Sequence of chain 1.A:
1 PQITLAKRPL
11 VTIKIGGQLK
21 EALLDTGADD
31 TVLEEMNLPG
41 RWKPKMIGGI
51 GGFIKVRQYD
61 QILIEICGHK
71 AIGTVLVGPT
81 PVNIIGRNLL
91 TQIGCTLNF

This small molecule binds to this protein.
Small molecule (SMILES): O=C(O)c1ccc2ccccc2c1Br

Binding-site contacts:
Ligand atom O13 contacts residue GLU65 of chain 1.A at 4.0 Å.
Ligand atom BR1 contacts residue ILE64 of chain 1.A at 4.3 Å.
Ligand atom C3 contacts residue GLU65 of chain 1.A at 4.4 Å.
Ligand atom C3 contacts residue LEU63 of chain 1.A at 4.2 Å (hydrophobic).
Ligand atom C7 contacts residue LYS70 of chain 1.A at 3.8 Å.
Ligand atom C2 contacts residue GLU65 of chain 1.A at 3.9 Å.
Ligand atom C4 contacts residue LEU63 of chain 1.A at 3.6 Å (hydrophobic).
Ligand atom C5 contacts residue ALA71 of chain 1.A at 3.8 Å (hydrophobic).
Ligand atom C8 contacts residue LEU63 of chain 1.A at 4.4 Å (hydrophobic).
Ligand atom BR1 contacts residue LEU63 of chain 1.A at 4.2 Å.
Ligand atom C5 contacts residue ILE64 of chain 1.A at 3.7 Å (hydrophobic).
Ligand atom C5 contacts residue LYS70 of chain 1.A at 3.7 Å.
Ligand atom O13 contacts residue LYS14 of chain 1.A at 3.0 Å (salt-bridge).
Ligand atom C6 contacts residue LEU63 of chain 1.A at 4.2 Å (hydrophobic).
Ligand atom C4 contacts residue LYS70 of chain 1.A at 4.4 Å.
Ligand atom C7 contacts residue LEU63 of chain 1.A at 4.3 Å (hydrophobic).
Ligand atom C6 contacts residue LYS70 of chain 1.A at 3.5 Å.
Ligand atom C4 contacts residue GLU65 of chain 1.A at 4.2 Å.
Ligand atom C11 contacts residue GLU65 of chain 1.A at 4.0 Å.
Ligand atom BR1 contacts residue LYS14 of chain 1.A at 3.4 Å.
Ligand atom C8 contacts residue LYS70 of chain 1.A at 4.5 Å.
Ligand atom C12 contacts residue LYS14 of chain 1.A at 3.5 Å.
Ligand atom C5 contacts residue LEU63 of chain 1.A at 3.8 Å (hydrophobic).
Ligand atom O14 contacts residue LYS14 of chain 1.A at 3.2 Å.
Ligand atom BR1 contacts residue GLU65 of chain 1.A at 4.0 Å.
Ligand atom C12 contacts residue GLU65 of chain 1.A at 4.2 Å.
Ligand atom C4 contacts residue ILE64 of chain 1.A at 3.7 Å (hydrophobic).